Binding-site contacts:
Ligand atom C5 contacts residue ASN36 of chain 1.A at 3.6 Å.
Ligand atom C2 contacts residue TYR23 of chain 1.A at 4.4 Å (hydrophobic).
Ligand atom C8 contacts residue GLU35 of chain 1.A at 3.8 Å.
Ligand atom N2 contacts residue ASN36 of chain 1.A at 2.9 Å (h-bond).
Ligand atom C5 contacts residue TYR23 of chain 1.A at 3.7 Å (hydrophobic).
Ligand atom O5 contacts residue ASN36 of chain 1.A at 2.4 Å (h-bond).
Ligand atom C7 contacts residue ASN36 of chain 1.A at 3.2 Å.
Ligand atom C5 contacts residue PRO8 of chain 1.A at 3.8 Å (hydrophobic).
Ligand atom O5 contacts residue PRO8 of chain 1.A at 3.8 Å.
Ligand atom C6 contacts residue PRO8 of chain 1.A at 3.6 Å (hydrophobic).
Ligand atom O7 contacts residue ASN36 of chain 1.A at 3.2 Å (h-bond).
Ligand atom C6 contacts residue SER6 of chain 1.A at 4.3 Å.
Ligand atom N2 contacts residue GLU35 of chain 1.A at 3.7 Å.
Ligand atom O6 contacts residue SER6 of chain 1.A at 3.1 Å (h-bond).
Ligand atom C2 contacts residue ASN36 of chain 1.A at 2.5 Å.
Ligand atom C8 contacts residue ASN36 of chain 1.A at 4.4 Å.
Ligand atom C4 contacts residue TYR23 of chain 1.A at 4.4 Å (hydrophobic).
Ligand atom C1 contacts residue ASN36 of chain 1.A at 1.4 Å.
Ligand atom C7 contacts residue GLU35 of chain 1.A at 4.3 Å.
Ligand atom C1 contacts residue PRO8 of chain 1.A at 4.3 Å (hydrophobic).
Ligand atom C4 contacts residue ASN36 of chain 1.A at 4.2 Å.
Ligand atom O5 contacts residue TYR23 of chain 1.A at 3.8 Å.
Ligand atom C3 contacts residue ASN36 of chain 1.A at 3.8 Å.
Ligand atom C1 contacts residue TYR23 of chain 1.A at 3.4 Å (hydrophobic).
Ligand atom C3 contacts residue TYR23 of chain 1.A at 4.2 Å (hydrophobic).
Ligand atom O6 contacts residue PRO8 of chain 1.A at 3.5 Å.

The small molecule below binds the protein below.
Small molecule (SMILES): CC(=O)N[C@@H]1[C@@H](O)[C@H](O)[C@@H](CO)O[C@H]1O

Sequence of chain 1.A:
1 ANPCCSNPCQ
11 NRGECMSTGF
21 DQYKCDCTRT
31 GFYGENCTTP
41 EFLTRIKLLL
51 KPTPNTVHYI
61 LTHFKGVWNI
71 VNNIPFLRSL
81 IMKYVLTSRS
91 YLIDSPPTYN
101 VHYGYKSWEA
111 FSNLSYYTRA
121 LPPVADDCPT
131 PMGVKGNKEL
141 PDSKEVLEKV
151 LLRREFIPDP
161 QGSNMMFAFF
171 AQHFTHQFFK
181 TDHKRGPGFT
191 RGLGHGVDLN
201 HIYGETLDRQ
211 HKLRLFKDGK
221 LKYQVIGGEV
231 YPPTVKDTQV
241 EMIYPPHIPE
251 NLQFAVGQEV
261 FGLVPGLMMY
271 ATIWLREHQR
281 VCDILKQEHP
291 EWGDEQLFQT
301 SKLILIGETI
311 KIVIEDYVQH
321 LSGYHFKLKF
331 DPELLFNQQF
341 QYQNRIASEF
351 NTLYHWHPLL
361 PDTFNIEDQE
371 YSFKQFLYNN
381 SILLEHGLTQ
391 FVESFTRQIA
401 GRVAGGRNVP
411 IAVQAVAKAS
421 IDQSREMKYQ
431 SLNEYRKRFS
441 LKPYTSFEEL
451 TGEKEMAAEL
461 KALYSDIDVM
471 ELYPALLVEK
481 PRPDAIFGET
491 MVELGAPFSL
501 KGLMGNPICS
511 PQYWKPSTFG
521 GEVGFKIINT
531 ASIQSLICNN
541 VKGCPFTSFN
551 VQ